Binding-site contacts:
Ligand atom C3 contacts residue VAL291 of chain 1.C at 4.3 Å (hydrophobic).
Ligand atom C5 contacts residue ASN279 of chain 1.C at 3.6 Å.
Ligand atom C8 contacts residue LYS293 of chain 1.C at 4.0 Å.
Ligand atom C2 contacts residue ASN279 of chain 1.C at 2.4 Å.
Ligand atom O7 contacts residue ASN279 of chain 1.C at 2.8 Å (h-bond).
Ligand atom O5 contacts residue ASN292 of chain 1.C at 4.1 Å.
Ligand atom C3 contacts residue ASN279 of chain 1.C at 3.8 Å.
Ligand atom C2 contacts residue VAL291 of chain 1.C at 4.1 Å (hydrophobic).
Ligand atom C8 contacts residue GLU69 of chain 1.D at 3.9 Å.
Ligand atom C5 contacts residue ASN292 of chain 1.C at 4.2 Å.
Ligand atom O5 contacts residue ASN279 of chain 1.C at 2.4 Å (h-bond).
Ligand atom C8 contacts residue VAL291 of chain 1.C at 3.9 Å (hydrophobic).
Ligand atom C7 contacts residue ASN279 of chain 1.C at 3.0 Å.
Ligand atom C7 contacts residue VAL291 of chain 1.C at 4.2 Å (hydrophobic).
Ligand atom N2 contacts residue VAL291 of chain 1.C at 3.6 Å (h-bond).
Ligand atom N2 contacts residue ASN279 of chain 1.C at 2.8 Å (h-bond).
Ligand atom C1 contacts residue VAL291 of chain 1.C at 3.8 Å (hydrophobic).
Ligand atom C8 contacts residue SER39 of chain 1.C at 3.7 Å.
Ligand atom C8 contacts residue ASN279 of chain 1.C at 4.2 Å.
Ligand atom C4 contacts residue ASN279 of chain 1.C at 4.2 Å.
Ligand atom C1 contacts residue ASN279 of chain 1.C at 1.4 Å.
Ligand atom C1 contacts residue ASN292 of chain 1.C at 4.1 Å.

Sequence of chain 1.C:
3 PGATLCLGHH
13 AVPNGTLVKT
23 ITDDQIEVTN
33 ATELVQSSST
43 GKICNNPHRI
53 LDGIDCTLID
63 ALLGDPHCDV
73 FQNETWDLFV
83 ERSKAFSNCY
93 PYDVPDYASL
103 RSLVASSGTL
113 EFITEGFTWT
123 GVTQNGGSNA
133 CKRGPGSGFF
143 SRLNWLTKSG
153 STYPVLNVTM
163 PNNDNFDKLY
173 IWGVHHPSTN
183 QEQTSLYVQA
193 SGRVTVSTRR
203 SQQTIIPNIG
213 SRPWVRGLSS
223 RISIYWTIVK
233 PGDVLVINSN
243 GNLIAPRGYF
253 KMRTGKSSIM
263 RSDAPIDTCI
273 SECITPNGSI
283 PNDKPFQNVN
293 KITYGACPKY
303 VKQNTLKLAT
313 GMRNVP

A protein and the small-molecule ligand that binds it are described below.
Small molecule (SMILES): CC(=O)N[C@H]1[C@H](O[C@H]2[C@H](O)[C@@H](NC(C)=O)CO[C@@H]2CO)O[C@H](CO)[C@@H](O)[C@@H]1O

Sequence of chain 1.D:
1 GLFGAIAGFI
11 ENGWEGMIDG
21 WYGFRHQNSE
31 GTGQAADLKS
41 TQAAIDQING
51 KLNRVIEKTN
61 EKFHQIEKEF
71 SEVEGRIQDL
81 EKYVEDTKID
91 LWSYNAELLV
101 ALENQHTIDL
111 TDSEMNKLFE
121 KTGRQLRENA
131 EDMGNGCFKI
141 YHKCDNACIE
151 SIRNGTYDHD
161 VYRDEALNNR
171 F